Binding-site contacts:
Ligand atom CAB contacts residue GLY191 of chain 1.A at 3.8 Å.
Ligand atom OAM contacts residue HIS47 of chain 1.A at 3.2 Å.
Ligand atom CAL contacts residue EDO1 of chain 1.E at 3.9 Å.
Ligand atom CAJ contacts residue EDO1 of chain 1.E at 3.8 Å.
Ligand atom CAL contacts residue GLU113 of chain 1.A at 3.7 Å.
Ligand atom CAK contacts residue GLU113 of chain 1.A at 3.7 Å.
Ligand atom CAL contacts residue GLU74 of chain 1.A at 3.8 Å.
Ligand atom OAM contacts residue MN1 of chain 1.B at 2.1 Å.
Ligand atom CAL contacts residue MN1 of chain 1.B at 2.9 Å.
Ligand atom CAB contacts residue EDO1 of chain 1.E at 4.1 Å.
Ligand atom CAK contacts residue HIS47 of chain 1.A at 3.7 Å.
Ligand atom CAK contacts residue MN1 of chain 1.B at 2.9 Å.
Ligand atom CAK contacts residue EDO1 of chain 1.E at 3.9 Å.
Ligand atom OAN contacts residue LYS128 of chain 1.A at 3.2 Å (salt-bridge).
Ligand atom OAM contacts residue ASP102 of chain 1.A at 3.0 Å (salt-bridge).
Ligand atom CAH contacts residue MN1 of chain 1.C at 3.0 Å.
Ligand atom CAB contacts residue GLU192 of chain 1.A at 3.2 Å.
Ligand atom OAI contacts residue GLU74 of chain 1.A at 2.9 Å (salt-bridge).
Ligand atom CAH contacts residue GLU74 of chain 1.A at 3.6 Å.
Ligand atom OAN contacts residue MN1 of chain 1.B at 2.1 Å.
Ligand atom CAJ contacts residue LYS128 of chain 1.A at 3.6 Å.
Ligand atom OAM contacts residue MN1 of chain 1.C at 2.2 Å.
Ligand atom CAJ contacts residue TYR124 of chain 1.A at 4.1 Å (hydrophobic).
Ligand atom OAN contacts residue ILE114 of chain 1.A at 3.1 Å (h-bond).
Ligand atom OAN contacts residue GLU113 of chain 1.A at 3.1 Å (salt-bridge).
Ligand atom CAG contacts residue EDO1 of chain 1.E at 3.5 Å.
Ligand atom OAM contacts residue GLU113 of chain 1.A at 3.1 Å (salt-bridge).
Ligand atom OAI contacts residue ASP102 of chain 1.A at 4.2 Å.
Ligand atom OAM contacts residue GLU74 of chain 1.A at 3.3 Å (salt-bridge).
Ligand atom CAK contacts residue LYS128 of chain 1.A at 3.4 Å.
Ligand atom OAI contacts residue MN1 of chain 1.C at 2.1 Å.
Ligand atom CAE contacts residue EDO1 of chain 1.E at 4.0 Å.
Ligand atom CAL contacts residue HIS47 of chain 1.A at 3.7 Å.
Ligand atom OAI contacts residue EDO1 of chain 1.F at 3.5 Å (h-bond).
Ligand atom OAI contacts residue EDO1 of chain 1.E at 3.9 Å.
Ligand atom CAL contacts residue ASP102 of chain 1.A at 4.1 Å.
Ligand atom CAL contacts residue MN1 of chain 1.C at 2.9 Å.
Ligand atom CAF contacts residue EDO1 of chain 1.E at 4.0 Å.
Ligand atom CAH contacts residue EDO1 of chain 1.E at 3.5 Å.
Ligand atom OAN contacts residue HIS47 of chain 1.A at 3.0 Å (h-bond).

Sequence of chain 1.A:
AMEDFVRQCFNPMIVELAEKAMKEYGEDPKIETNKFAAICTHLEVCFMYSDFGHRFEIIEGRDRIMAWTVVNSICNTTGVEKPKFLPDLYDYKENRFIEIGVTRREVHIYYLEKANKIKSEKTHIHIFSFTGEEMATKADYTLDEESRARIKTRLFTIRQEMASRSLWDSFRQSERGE

The protein below binds the small molecule below.
Small molecule (SMILES): Cc1cc(O)c(=O)c(O)cc1C(=O)O